This protein binds this small molecule.
Small molecule (SMILES): O=C1N[C@]2(CCOc3ccc(Cl)cc32)C(=O)N1c1cncc2ccccc12

Sequence of chain 1.A:
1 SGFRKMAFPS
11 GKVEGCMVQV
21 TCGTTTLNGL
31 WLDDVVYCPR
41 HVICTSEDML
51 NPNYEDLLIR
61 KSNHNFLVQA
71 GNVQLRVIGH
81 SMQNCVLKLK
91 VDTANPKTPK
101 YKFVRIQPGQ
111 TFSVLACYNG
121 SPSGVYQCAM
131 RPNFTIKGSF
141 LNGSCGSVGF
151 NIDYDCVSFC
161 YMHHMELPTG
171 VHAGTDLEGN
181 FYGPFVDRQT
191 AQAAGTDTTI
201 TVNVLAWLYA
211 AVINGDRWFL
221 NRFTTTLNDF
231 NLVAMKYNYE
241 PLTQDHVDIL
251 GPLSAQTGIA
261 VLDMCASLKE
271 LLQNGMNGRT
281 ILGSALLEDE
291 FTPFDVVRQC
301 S

Sequence of chain 1.B:
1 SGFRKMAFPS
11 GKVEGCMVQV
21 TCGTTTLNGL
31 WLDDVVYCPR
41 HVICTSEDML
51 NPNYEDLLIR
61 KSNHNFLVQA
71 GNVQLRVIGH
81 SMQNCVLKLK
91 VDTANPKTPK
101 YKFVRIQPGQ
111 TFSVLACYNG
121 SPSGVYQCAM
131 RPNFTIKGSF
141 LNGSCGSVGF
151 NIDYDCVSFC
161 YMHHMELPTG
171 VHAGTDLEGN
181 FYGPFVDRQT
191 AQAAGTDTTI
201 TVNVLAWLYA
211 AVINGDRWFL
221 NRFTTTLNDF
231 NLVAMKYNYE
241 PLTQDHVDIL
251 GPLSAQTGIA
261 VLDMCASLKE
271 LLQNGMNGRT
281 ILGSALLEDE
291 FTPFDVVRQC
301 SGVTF

Binding-site contacts:
Ligand atom C13 contacts residue PHE140 of chain 1.B at 3.6 Å (hydrophobic).
Ligand atom O2 contacts residue MET165 of chain 1.B at 3.4 Å.
Ligand atom C13 contacts residue GLU166 of chain 1.B at 3.6 Å.
Ligand atom C2 contacts residue MET165 of chain 1.B at 3.8 Å (hydrophobic).
Ligand atom C1 contacts residue MET49 of chain 1.B at 3.6 Å (hydrophobic).
Ligand atom C2 contacts residue MET49 of chain 1.B at 3.6 Å (hydrophobic).
Ligand atom C13 contacts residue ASN142 of chain 1.B at 3.7 Å.
Ligand atom C10 contacts residue HIS163 of chain 1.B at 3.2 Å.
Ligand atom N2 contacts residue HIS163 of chain 1.B at 2.6 Å (h-bond).
Ligand atom C19 contacts residue HIS41 of chain 1.B at 3.8 Å.
Ligand atom C19 contacts residue MET165 of chain 1.B at 3.7 Å (hydrophobic).
Ligand atom C1 contacts residue ARG188 of chain 1.B at 3.7 Å.
Ligand atom C12 contacts residue LEU141 of chain 1.B at 3.8 Å (hydrophobic).
Ligand atom O1 contacts residue CYS145 of chain 1.B at 3.1 Å (h-bond).
Ligand atom CL contacts residue HIS164 of chain 1.B at 3.6 Å.
Ligand atom N1 contacts residue CYS145 of chain 1.B at 3.8 Å.
Ligand atom C4 contacts residue GLN189 of chain 1.B at 3.2 Å.
Ligand atom CL contacts residue HIS41 of chain 1.B at 2.7 Å.
Ligand atom C10 contacts residue CYS145 of chain 1.B at 3.6 Å (hydrophobic).
Ligand atom C2 contacts residue ARG188 of chain 1.B at 3.7 Å.
Ligand atom C contacts residue MET165 of chain 1.B at 3.7 Å (hydrophobic).
Ligand atom C10 contacts residue MET165 of chain 1.B at 3.7 Å (hydrophobic).
Ligand atom C contacts residue HIS41 of chain 1.B at 3.8 Å.
Ligand atom C11 contacts residue LEU141 of chain 1.B at 3.8 Å (hydrophobic).
Ligand atom C11 contacts residue HIS163 of chain 1.B at 3.6 Å.
Ligand atom C1 contacts residue ASP187 of chain 1.B at 3.6 Å.
Ligand atom C16 contacts residue ASN142 of chain 1.B at 3.8 Å.
Ligand atom CL contacts residue ASP187 of chain 1.B at 3.6 Å.
Ligand atom C14 contacts residue ASN142 of chain 1.B at 3.8 Å.
Ligand atom C13 contacts residue LEU141 of chain 1.B at 3.7 Å (hydrophobic).
Ligand atom O1 contacts residue ASN142 of chain 1.B at 3.2 Å (h-bond).
Ligand atom C contacts residue HIS164 of chain 1.B at 3.8 Å.
Ligand atom C10 contacts residue HIS164 of chain 1.B at 3.8 Å.
Ligand atom C11 contacts residue GLU166 of chain 1.B at 3.7 Å.
Ligand atom N2 contacts residue SER144 of chain 1.B at 3.7 Å.
Ligand atom C1 contacts residue MET165 of chain 1.B at 3.6 Å (hydrophobic).
Ligand atom C19 contacts residue HIS164 of chain 1.B at 3.4 Å.
Ligand atom C11 contacts residue PHE140 of chain 1.B at 3.7 Å (hydrophobic).
Ligand atom C7 contacts residue CYS145 of chain 1.B at 3.5 Å (hydrophobic).
Ligand atom O2 contacts residue GLU166 of chain 1.B at 3.1 Å (salt-bridge).